Sequence of chain 1.F:
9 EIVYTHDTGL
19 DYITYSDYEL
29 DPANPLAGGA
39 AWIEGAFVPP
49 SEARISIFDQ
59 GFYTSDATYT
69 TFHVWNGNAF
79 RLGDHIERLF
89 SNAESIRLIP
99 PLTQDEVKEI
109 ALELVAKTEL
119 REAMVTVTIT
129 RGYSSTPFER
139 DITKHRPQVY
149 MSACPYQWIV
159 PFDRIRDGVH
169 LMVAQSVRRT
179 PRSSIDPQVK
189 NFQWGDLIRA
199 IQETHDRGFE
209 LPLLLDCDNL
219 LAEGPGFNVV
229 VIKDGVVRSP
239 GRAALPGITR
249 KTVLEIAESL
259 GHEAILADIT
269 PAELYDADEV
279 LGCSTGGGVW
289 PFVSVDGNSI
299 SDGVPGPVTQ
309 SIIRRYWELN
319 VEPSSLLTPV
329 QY

This small molecule binds to this protein.
Small molecule (SMILES): Cc1ncc(COP(=O)([O-])[O-])c(CCC(=O)c2ccc(Br)cc2)c1O

Sequence of chain 1.D:
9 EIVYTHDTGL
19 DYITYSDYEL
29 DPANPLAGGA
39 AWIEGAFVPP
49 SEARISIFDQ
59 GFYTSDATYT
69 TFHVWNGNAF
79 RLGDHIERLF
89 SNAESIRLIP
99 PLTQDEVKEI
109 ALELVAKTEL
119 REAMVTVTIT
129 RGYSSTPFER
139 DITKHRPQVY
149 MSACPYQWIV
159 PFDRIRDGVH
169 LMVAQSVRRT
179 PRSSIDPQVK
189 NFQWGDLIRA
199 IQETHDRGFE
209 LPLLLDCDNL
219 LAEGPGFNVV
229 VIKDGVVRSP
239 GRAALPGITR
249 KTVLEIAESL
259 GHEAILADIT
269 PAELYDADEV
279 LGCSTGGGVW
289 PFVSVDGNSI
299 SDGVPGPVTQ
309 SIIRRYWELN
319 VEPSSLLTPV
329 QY

Binding-site contacts:
Ligand atom CAL contacts residue ASN226 of chain 1.D at 3.7 Å.
Ligand atom CAX contacts residue GLY224 of chain 1.D at 3.8 Å.
Ligand atom OAC contacts residue GLY245 of chain 1.D at 3.4 Å.
Ligand atom CAR contacts residue LYS188 of chain 1.D at 3.3 Å.
Ligand atom CAW contacts residue GLY224 of chain 1.D at 3.5 Å.
Ligand atom NAP contacts residue PHE225 of chain 1.D at 3.6 Å.
Ligand atom CAV contacts residue LYS188 of chain 1.D at 3.3 Å.
Ligand atom OAC contacts residue ILE246 of chain 1.D at 2.6 Å (h-bond).
Ligand atom CAL contacts residue LEU243 of chain 1.D at 3.7 Å (hydrophobic).
Ligand atom BR contacts residue GLN155 of chain 1.D at 3.7 Å.
Ligand atom OAD contacts residue GLY224 of chain 1.D at 3.6 Å.
Ligand atom CAX contacts residue LYS188 of chain 1.D at 2.2 Å.
Ligand atom OAE contacts residue ILE246 of chain 1.D at 3.4 Å (h-bond).
Ligand atom CAM contacts residue LYS188 of chain 1.D at 2.5 Å.
Ligand atom CAX contacts residue LEU243 of chain 1.D at 3.6 Å (hydrophobic).
Ligand atom CAT contacts residue GLY224 of chain 1.D at 3.8 Å.
Ligand atom OAE contacts residue GLY245 of chain 1.D at 3.6 Å.
Ligand atom PAY contacts residue ILE246 of chain 1.D at 3.6 Å.
Ligand atom OAB contacts residue THR69 of chain 1.D at 3.4 Å.
Ligand atom OAQ contacts residue LYS188 of chain 1.D at 3.6 Å.
Ligand atom OAQ contacts residue GLY245 of chain 1.D at 3.7 Å.
Ligand atom OAF contacts residue THR283 of chain 1.D at 2.7 Å (h-bond).
Ligand atom CAT contacts residue GLU221 of chain 1.D at 3.6 Å.
Ligand atom OAC contacts residue ARG86 of chain 1.D at 2.8 Å (salt-bridge).
Ligand atom OAD contacts residue TYR67 of chain 1.D at 3.7 Å.
Ligand atom CAV contacts residue LEU243 of chain 1.D at 3.4 Å (hydrophobic).
Ligand atom NAP contacts residue LEU243 of chain 1.D at 3.8 Å.
Ligand atom CAH contacts residue GLY284 of chain 1.D at 3.7 Å.
Ligand atom CAL contacts residue GLU221 of chain 1.D at 3.7 Å.
Ligand atom CAN contacts residue LYS188 of chain 1.D at 1.3 Å.
Ligand atom CAA contacts residue GLU221 of chain 1.D at 3.5 Å.
Ligand atom CAM contacts residue GLY224 of chain 1.D at 3.6 Å.
Ligand atom NAP contacts residue GLU221 of chain 1.D at 2.8 Å (salt-bridge).
Ligand atom CAL contacts residue PHE225 of chain 1.D at 3.7 Å (hydrophobic).
Ligand atom OAD contacts residue LYS188 of chain 1.D at 2.9 Å (salt-bridge).
Ligand atom CAW contacts residue LYS188 of chain 1.D at 2.8 Å.
Ligand atom OAB contacts residue LYS188 of chain 1.D at 3.2 Å (salt-bridge).
Ligand atom OAQ contacts residue LEU243 of chain 1.D at 3.2 Å.
Ligand atom PAY contacts residue GLY245 of chain 1.D at 3.8 Å.
Ligand atom OAE contacts residue THR247 of chain 1.D at 2.9 Å (h-bond).